Sequence of chain 1.J:
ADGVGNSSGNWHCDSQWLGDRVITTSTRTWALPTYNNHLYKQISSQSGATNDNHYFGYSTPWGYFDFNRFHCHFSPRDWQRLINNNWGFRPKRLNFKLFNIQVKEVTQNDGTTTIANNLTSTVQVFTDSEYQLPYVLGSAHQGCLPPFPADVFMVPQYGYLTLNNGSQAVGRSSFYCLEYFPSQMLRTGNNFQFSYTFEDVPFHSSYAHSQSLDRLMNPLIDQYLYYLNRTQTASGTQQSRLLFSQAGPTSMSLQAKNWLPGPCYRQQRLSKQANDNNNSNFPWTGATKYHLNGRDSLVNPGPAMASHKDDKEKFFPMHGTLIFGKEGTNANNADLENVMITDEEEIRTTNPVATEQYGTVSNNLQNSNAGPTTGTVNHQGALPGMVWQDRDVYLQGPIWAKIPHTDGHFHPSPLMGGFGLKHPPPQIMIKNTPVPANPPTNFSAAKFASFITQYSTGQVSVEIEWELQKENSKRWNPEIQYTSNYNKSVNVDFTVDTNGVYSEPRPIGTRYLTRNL

Binding-site contacts:
Ligand atom N3 contacts residue PRO202 of chain 1.J at 4.2 Å.
Ligand atom C2 contacts residue PRO412 of chain 1.J at 4.2 Å (hydrophobic).
Ligand atom O1P contacts residue PRO202 of chain 1.J at 4.1 Å.
Ligand atom N6 contacts residue SER413 of chain 1.J at 3.6 Å.
Ligand atom N6 contacts residue VAL201 of chain 1.J at 4.5 Å.
Ligand atom N9 contacts residue HIS411 of chain 1.J at 4.5 Å.
Ligand atom C6 contacts residue PRO202 of chain 1.J at 4.0 Å (hydrophobic).
Ligand atom C8 contacts residue PRO202 of chain 1.J at 4.4 Å (hydrophobic).
Ligand atom C5 contacts residue PRO412 of chain 1.J at 4.1 Å (hydrophobic).
Ligand atom N1 contacts residue PRO202 of chain 1.J at 4.0 Å.
Ligand atom C2' contacts residue HIS411 of chain 1.J at 4.3 Å.
Ligand atom C6 contacts residue SER413 of chain 1.J at 4.4 Å.
Ligand atom C6 contacts residue PRO412 of chain 1.J at 3.6 Å (hydrophobic).
Ligand atom O3' contacts residue HIS409 of chain 1.L at 4.4 Å.
Ligand atom N1 contacts residue PRO412 of chain 1.J at 3.7 Å.
Ligand atom N3 contacts residue PRO412 of chain 1.J at 4.0 Å.
Ligand atom N7 contacts residue PRO202 of chain 1.J at 4.2 Å.
Ligand atom N1 contacts residue GLY420 of chain 1.J at 3.2 Å (h-bond).
Ligand atom N6 contacts residue PRO412 of chain 1.J at 3.6 Å.
Ligand atom C5 contacts residue PRO202 of chain 1.J at 3.9 Å (hydrophobic).
Ligand atom P contacts residue PRO202 of chain 1.J at 4.4 Å.
Ligand atom O3P contacts residue PRO202 of chain 1.J at 4.1 Å.
Ligand atom C4 contacts residue PRO202 of chain 1.J at 4.0 Å (hydrophobic).
Ligand atom N9 contacts residue PRO202 of chain 1.J at 4.3 Å.
Ligand atom C2 contacts residue PRO202 of chain 1.J at 4.0 Å (hydrophobic).
Ligand atom N9 contacts residue PRO412 of chain 1.J at 4.4 Å.
Ligand atom C6 contacts residue GLY420 of chain 1.J at 4.3 Å.
Ligand atom O4' contacts residue PRO202 of chain 1.J at 4.4 Å.
Ligand atom C4 contacts residue PRO412 of chain 1.J at 4.1 Å (hydrophobic).
Ligand atom C8 contacts residue HIS411 of chain 1.J at 3.4 Å.
Ligand atom N6 contacts residue GLY420 of chain 1.J at 3.6 Å.
Ligand atom C6 contacts residue VAL201 of chain 1.J at 4.5 Å (hydrophobic).
Ligand atom C5' contacts residue PRO202 of chain 1.J at 4.2 Å (hydrophobic).
Ligand atom N7 contacts residue SER413 of chain 1.J at 4.3 Å.
Ligand atom N1 contacts residue VAL201 of chain 1.J at 4.0 Å.
Ligand atom C2 contacts residue GLY420 of chain 1.J at 3.8 Å.
Ligand atom O5' contacts residue PRO202 of chain 1.J at 4.1 Å.
Ligand atom N7 contacts residue HIS411 of chain 1.J at 3.7 Å.

The protein below binds the small molecule below.
Small molecule (SMILES): Nc1ncnc2c1ncn2[C@H]1C[C@H](O)[C@@H](COP(=O)(O)O)O1

Sequence of chain 1.L:
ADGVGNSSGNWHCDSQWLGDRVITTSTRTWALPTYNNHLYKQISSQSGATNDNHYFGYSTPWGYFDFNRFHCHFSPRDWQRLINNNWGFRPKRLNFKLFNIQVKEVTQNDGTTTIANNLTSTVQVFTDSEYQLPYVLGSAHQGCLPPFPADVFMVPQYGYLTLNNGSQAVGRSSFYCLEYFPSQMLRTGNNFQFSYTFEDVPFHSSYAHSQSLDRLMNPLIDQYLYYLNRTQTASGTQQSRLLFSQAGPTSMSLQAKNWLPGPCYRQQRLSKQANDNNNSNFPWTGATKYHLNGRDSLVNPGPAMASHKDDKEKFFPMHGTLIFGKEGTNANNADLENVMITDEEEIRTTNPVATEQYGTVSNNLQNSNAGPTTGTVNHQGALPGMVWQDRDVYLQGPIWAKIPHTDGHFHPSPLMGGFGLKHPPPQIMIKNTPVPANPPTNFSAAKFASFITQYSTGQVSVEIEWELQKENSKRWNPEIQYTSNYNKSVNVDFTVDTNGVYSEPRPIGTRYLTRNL